Sequence of chain 1.B:
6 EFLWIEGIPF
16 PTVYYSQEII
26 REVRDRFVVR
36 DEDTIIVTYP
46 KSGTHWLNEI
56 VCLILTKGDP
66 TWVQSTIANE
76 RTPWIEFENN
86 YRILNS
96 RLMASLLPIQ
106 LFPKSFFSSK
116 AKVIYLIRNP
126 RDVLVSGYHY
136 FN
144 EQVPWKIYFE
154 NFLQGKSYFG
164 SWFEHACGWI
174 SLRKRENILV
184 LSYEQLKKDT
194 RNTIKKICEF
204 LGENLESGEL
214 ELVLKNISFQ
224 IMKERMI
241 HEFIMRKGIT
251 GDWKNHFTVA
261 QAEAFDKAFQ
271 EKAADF

Binding-site contacts:
Ligand atom O5P contacts residue LYS46 of chain 1.B at 2.9 Å (salt-bridge).
Ligand atom N6 contacts residue MET225 of chain 1.B at 3.0 Å (h-bond).
Ligand atom O4P contacts residue LYS46 of chain 1.B at 3.1 Å (salt-bridge).
Ligand atom P1 contacts residue SER131 of chain 1.B at 3.3 Å.
Ligand atom C2' contacts residue LYS247 of chain 1.B at 3.5 Å.
Ligand atom O2' contacts residue ARG246 of chain 1.B at 3.5 Å (salt-bridge).
Ligand atom N3 contacts residue TYR186 of chain 1.B at 2.8 Å (h-bond).
Ligand atom N6 contacts residue TRP51 of chain 1.B at 3.1 Å.
Ligand atom C4 contacts residue PHE222 of chain 1.B at 3.4 Å (hydrophobic).
Ligand atom O2' contacts residue PHE222 of chain 1.B at 3.2 Å.
Ligand atom N1 contacts residue PHE222 of chain 1.B at 3.5 Å.
Ligand atom O6P contacts residue THR49 of chain 1.B at 2.8 Å (h-bond).
Ligand atom O6P contacts residue HIS50 of chain 1.B at 2.8 Å (h-bond).
Ligand atom P1 contacts residue ARG246 of chain 1.B at 3.4 Å.
Ligand atom O3' contacts residue SER131 of chain 1.B at 3.3 Å (h-bond).
Ligand atom O6P contacts residue GLY48 of chain 1.B at 3.3 Å.
Ligand atom N6 contacts residue ILE220 of chain 1.B at 3.0 Å (h-bond).
Ligand atom N6 contacts residue PHE222 of chain 1.B at 3.3 Å.
Ligand atom O3P contacts residue ARG123 of chain 1.B at 3.1 Å (salt-bridge).
Ligand atom O2P contacts residue LYS247 of chain 1.B at 2.6 Å (salt-bridge).
Ligand atom P2 contacts residue THR49 of chain 1.B at 3.5 Å.
Ligand atom O5' contacts residue GLY48 of chain 1.B at 2.9 Å (h-bond).
Ligand atom O3P contacts residue SER131 of chain 1.B at 3.3 Å.
Ligand atom O5' contacts residue LYS46 of chain 1.B at 3.3 Å.
Ligand atom O5P contacts residue THR49 of chain 1.B at 3.1 Å.
Ligand atom C6 contacts residue TRP51 of chain 1.B at 3.4 Å (hydrophobic).
Ligand atom O4P contacts residue HIS50 of chain 1.B at 3.4 Å (h-bond).
Ligand atom O5' contacts residue SER47 of chain 1.B at 3.5 Å (h-bond).
Ligand atom O4' contacts residue GLY48 of chain 1.B at 3.5 Å.
Ligand atom C2 contacts residue TRP51 of chain 1.B at 3.5 Å (hydrophobic).
Ligand atom O5P contacts residue SER47 of chain 1.B at 3.4 Å (h-bond).
Ligand atom O2P contacts residue ARG246 of chain 1.B at 3.2 Å.
Ligand atom O1P contacts residue ARG246 of chain 1.B at 3.2 Å (salt-bridge).
Ligand atom N1 contacts residue TRP51 of chain 1.B at 3.2 Å.
Ligand atom O3P contacts residue ARG246 of chain 1.B at 2.5 Å (salt-bridge).
Ligand atom N7 contacts residue MET245 of chain 1.B at 3.2 Å.
Ligand atom C5 contacts residue PHE222 of chain 1.B at 3.4 Å (hydrophobic).
Ligand atom O3' contacts residue ARG123 of chain 1.B at 3.3 Å (salt-bridge).
Ligand atom O2' contacts residue LYS247 of chain 1.B at 2.2 Å (salt-bridge).
Ligand atom O1P contacts residue SER131 of chain 1.B at 2.5 Å (h-bond).

This small molecule binds to this protein.
Small molecule (SMILES): Nc1ncnc2c1ncn2[C@@H]1O[C@H](COP(=O)(O)O)[C@@H](OP(=O)(O)O)[C@H]1O